Binding-site contacts:
Ligand atom O52 contacts residue ARG100 of chain 1.B at 3.3 Å (salt-bridge).
Ligand atom C3 contacts residue ARG52 of chain 1.B at 4.1 Å.
Ligand atom P4 contacts residue LYS56 of chain 1.B at 3.9 Å.
Ligand atom O5 contacts residue ARG110 of chain 1.B at 4.0 Å.
Ligand atom C5 contacts residue LYS56 of chain 1.B at 4.2 Å.
Ligand atom C1 contacts residue ARG100 of chain 1.B at 3.8 Å.
Ligand atom O2 contacts residue ARG52 of chain 1.B at 3.5 Å (salt-bridge).
Ligand atom O42 contacts residue LYS79 of chain 1.B at 3.1 Å (salt-bridge).
Ligand atom P5 contacts residue ARG81 of chain 1.B at 3.9 Å.
Ligand atom C3 contacts residue LYS56 of chain 1.B at 3.9 Å.
Ligand atom O42 contacts residue ARG81 of chain 1.B at 3.1 Å (salt-bridge).
Ligand atom O42 contacts residue ASN59 of chain 1.B at 4.2 Å.
Ligand atom O43 contacts residue ARG81 of chain 1.B at 4.1 Å.
Ligand atom C5 contacts residue ARG100 of chain 1.B at 3.9 Å.
Ligand atom O6 contacts residue ARG100 of chain 1.B at 3.5 Å.
Ligand atom O53 contacts residue ARG100 of chain 1.B at 3.3 Å (salt-bridge).
Ligand atom O43 contacts residue THR57 of chain 1.B at 3.6 Å.
Ligand atom O4 contacts residue LYS56 of chain 1.B at 3.0 Å (salt-bridge).
Ligand atom O41 contacts residue ASN59 of chain 1.B at 4.0 Å.
Ligand atom C4 contacts residue LYS56 of chain 1.B at 3.9 Å.
Ligand atom O43 contacts residue SER55 of chain 1.B at 3.7 Å.
Ligand atom O51 contacts residue ARG110 of chain 1.B at 3.0 Å (salt-bridge).
Ligand atom O51 contacts residue ASN97 of chain 1.B at 3.3 Å (h-bond).
Ligand atom O6 contacts residue ASN97 of chain 1.B at 3.9 Å.
Ligand atom O52 contacts residue ASN97 of chain 1.B at 2.7 Å (h-bond).
Ligand atom O12 contacts residue ARG100 of chain 1.B at 3.8 Å.
Ligand atom P5 contacts residue ARG110 of chain 1.B at 3.9 Å.
Ligand atom O5 contacts residue ARG81 of chain 1.B at 4.0 Å.
Ligand atom O41 contacts residue ARG52 of chain 1.B at 3.8 Å.
Ligand atom O43 contacts residue LYS56 of chain 1.B at 3.0 Å.
Ligand atom C3 contacts residue ARG100 of chain 1.B at 4.2 Å.
Ligand atom O51 contacts residue ARG81 of chain 1.B at 3.0 Å (salt-bridge).
Ligand atom C6 contacts residue ARG100 of chain 1.B at 4.2 Å.
Ligand atom P5 contacts residue ASN97 of chain 1.B at 3.6 Å.
Ligand atom C2 contacts residue ARG52 of chain 1.B at 4.2 Å.
Ligand atom O41 contacts residue SER55 of chain 1.B at 3.0 Å (h-bond).
Ligand atom P4 contacts residue SER55 of chain 1.B at 3.9 Å.
Ligand atom P5 contacts residue ARG100 of chain 1.B at 4.0 Å.
Ligand atom O3 contacts residue ARG52 of chain 1.B at 2.9 Å (salt-bridge).
Ligand atom O53 contacts residue LYS56 of chain 1.B at 3.2 Å.

A protein and the small-molecule ligand that binds it are described below.
Small molecule (SMILES): O=P(O)(O)O[C@@H]1[C@H](O)[C@H](O)[C@@H](OP(=O)(O)O)[C@H](OP(=O)(O)O)[C@H]1O

Sequence of chain 1.B:
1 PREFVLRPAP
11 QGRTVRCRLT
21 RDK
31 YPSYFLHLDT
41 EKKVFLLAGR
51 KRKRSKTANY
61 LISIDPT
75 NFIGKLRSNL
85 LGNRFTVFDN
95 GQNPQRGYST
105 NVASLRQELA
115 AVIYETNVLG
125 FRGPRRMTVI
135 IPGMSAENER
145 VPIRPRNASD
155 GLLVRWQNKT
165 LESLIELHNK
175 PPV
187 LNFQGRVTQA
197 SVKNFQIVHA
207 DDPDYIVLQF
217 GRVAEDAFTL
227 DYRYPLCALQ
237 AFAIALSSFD